The protein below binds the small molecule below.
Small molecule (SMILES): N[C@@H](CCC(=O)O)C(=O)O

Sequence of chain 2.A:
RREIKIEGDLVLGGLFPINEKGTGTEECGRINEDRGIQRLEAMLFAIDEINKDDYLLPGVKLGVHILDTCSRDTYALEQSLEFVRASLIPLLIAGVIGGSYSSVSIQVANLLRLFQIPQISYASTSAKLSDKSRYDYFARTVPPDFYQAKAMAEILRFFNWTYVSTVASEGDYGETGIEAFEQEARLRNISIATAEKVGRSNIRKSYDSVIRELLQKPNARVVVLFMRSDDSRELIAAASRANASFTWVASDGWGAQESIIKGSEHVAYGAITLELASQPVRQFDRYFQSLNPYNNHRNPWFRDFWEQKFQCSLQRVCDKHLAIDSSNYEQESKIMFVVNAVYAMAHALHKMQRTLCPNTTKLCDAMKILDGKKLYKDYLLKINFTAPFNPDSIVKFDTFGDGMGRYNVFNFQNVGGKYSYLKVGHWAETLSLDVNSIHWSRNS

Binding-site contacts:
Ligand atom CA contacts residue THR176 of chain 2.A at 3.8 Å.
Ligand atom C contacts residue THR176 of chain 2.A at 3.9 Å.
Ligand atom O contacts residue ALA174 of chain 2.A at 4.0 Å.
Ligand atom CA contacts residue ALA174 of chain 2.A at 3.4 Å (hydrophobic).
Ligand atom CD contacts residue ARG70 of chain 2.A at 3.6 Å.
Ligand atom C contacts residue ALA174 of chain 2.A at 4.0 Å (hydrophobic).
Ligand atom CB contacts residue ALA174 of chain 2.A at 3.3 Å (hydrophobic).
Ligand atom OXT contacts residue TYR152 of chain 2.A at 3.3 Å.
Ligand atom CG contacts residue ALA174 of chain 2.A at 3.3 Å (hydrophobic).
Ligand atom C contacts residue SER153 of chain 2.A at 3.5 Å.
Ligand atom OE1 contacts residue ARG70 of chain 2.A at 3.2 Å (salt-bridge).
Ligand atom C contacts residue TYR224 of chain 2.A at 3.5 Å (hydrophobic).
Ligand atom N contacts residue ASP303 of chain 2.A at 2.8 Å (salt-bridge).
Ligand atom OXT contacts residue TYR224 of chain 2.A at 3.9 Å.
Ligand atom CA contacts residue ASP303 of chain 2.A at 3.6 Å.
Ligand atom O contacts residue SER153 of chain 2.A at 2.6 Å (h-bond).
Ligand atom CB contacts residue ASP303 of chain 2.A at 4.1 Å.
Ligand atom OE2 contacts residue LYS391 of chain 2.A at 3.1 Å (salt-bridge).
Ligand atom N contacts residue THR176 of chain 2.A at 2.8 Å (h-bond).
Ligand atom OXT contacts residue SER153 of chain 2.A at 3.0 Å (h-bond).
Ligand atom OE1 contacts residue ARG66 of chain 2.A at 3.7 Å.
Ligand atom O contacts residue SER175 of chain 2.A at 3.9 Å.
Ligand atom CG contacts residue ASP303 of chain 2.A at 3.4 Å.
Ligand atom CD contacts residue ARG66 of chain 2.A at 3.4 Å.
Ligand atom O contacts residue THR176 of chain 2.A at 3.0 Å (h-bond).
Ligand atom N contacts residue TYR224 of chain 2.A at 3.9 Å.
Ligand atom C contacts residue SER151 of chain 2.A at 3.9 Å.
Ligand atom CB contacts residue SER151 of chain 2.A at 3.5 Å.
Ligand atom CA contacts residue TYR224 of chain 2.A at 4.0 Å (hydrophobic).
Ligand atom O contacts residue TYR224 of chain 2.A at 3.0 Å.
Ligand atom OE2 contacts residue ARG70 of chain 2.A at 2.8 Å (salt-bridge).
Ligand atom N contacts residue ALA174 of chain 2.A at 2.8 Å (h-bond).
Ligand atom OXT contacts residue SER151 of chain 2.A at 3.7 Å.
Ligand atom CD contacts residue ALA174 of chain 2.A at 3.9 Å (hydrophobic).
Ligand atom CG contacts residue LYS391 of chain 2.A at 3.8 Å.
Ligand atom O contacts residue SER177 of chain 2.A at 4.0 Å.
Ligand atom OE1 contacts residue SER151 of chain 2.A at 4.0 Å.
Ligand atom OE1 contacts residue ALA174 of chain 2.A at 4.2 Å.
Ligand atom OE2 contacts residue ARG66 of chain 2.A at 2.8 Å.
Ligand atom CD contacts residue LYS391 of chain 2.A at 4.0 Å.